Binding-site contacts:
Ligand atom C3 contacts residue ARG1219 of chain 1.A at 4.1 Å.
Ligand atom C14 contacts residue TRP1223 of chain 1.A at 3.8 Å (hydrophobic).
Ligand atom CB contacts residue TRP1223 of chain 1.A at 3.4 Å (hydrophobic).
Ligand atom C10 contacts residue PHE1103 of chain 1.A at 3.8 Å (hydrophobic).
Ligand atom C13 contacts residue TRP1223 of chain 1.A at 4.0 Å (hydrophobic).
Ligand atom O3 contacts residue LYS1149 of chain 1.A at 4.0 Å.
Ligand atom OT2 contacts residue LYS1227 of chain 1.A at 4.3 Å.
Ligand atom P contacts residue LYS1149 of chain 1.A at 4.4 Å.
Ligand atom C5 contacts residue GLY1096 of chain 1.A at 4.0 Å.
Ligand atom C6 contacts residue ARG1219 of chain 1.A at 4.3 Å.
Ligand atom O4 contacts residue ASN1100 of chain 1.A at 4.0 Å.
Ligand atom P contacts residue ARG1219 of chain 1.A at 4.4 Å.
Ligand atom C8 contacts residue ARG1219 of chain 1.A at 3.5 Å.
Ligand atom O51 contacts residue ASN1100 of chain 1.A at 3.6 Å.
Ligand atom O3 contacts residue TRP1223 of chain 1.A at 3.3 Å.
Ligand atom O4 contacts residue GLY1096 of chain 1.A at 3.7 Å.
Ligand atom C7 contacts residue ASN1100 of chain 1.A at 4.3 Å.
Ligand atom O12 contacts residue ARG1219 of chain 1.A at 3.5 Å (salt-bridge).
Ligand atom O52 contacts residue GLY1096 of chain 1.A at 4.1 Å.
Ligand atom C7 contacts residue ILE1099 of chain 1.A at 3.8 Å (hydrophobic).
Ligand atom C1 contacts residue TRP1223 of chain 1.A at 4.0 Å (hydrophobic).
Ligand atom C3 contacts residue GLY1096 of chain 1.A at 4.3 Å.
Ligand atom O2 contacts residue TRP1223 of chain 1.A at 3.5 Å (h-bond).
Ligand atom C7 contacts residue PHE1103 of chain 1.A at 4.1 Å (hydrophobic).
Ligand atom C4 contacts residue GLY1096 of chain 1.A at 3.3 Å.
Ligand atom C6 contacts residue ILE1099 of chain 1.A at 3.8 Å (hydrophobic).
Ligand atom CA contacts residue TRP1223 of chain 1.A at 4.4 Å (hydrophobic).
Ligand atom O4 contacts residue LYS1149 of chain 1.A at 4.1 Å.
Ligand atom C9 contacts residue PHE1103 of chain 1.A at 4.1 Å (hydrophobic).
Ligand atom P contacts residue TRP1223 of chain 1.A at 4.2 Å.
Ligand atom C5 contacts residue ARG1219 of chain 1.A at 3.7 Å.
Ligand atom O51 contacts residue GLY1096 of chain 1.A at 3.6 Å.
Ligand atom C7 contacts residue ARG1219 of chain 1.A at 3.8 Å.
Ligand atom O51 contacts residue ARG1219 of chain 1.A at 2.7 Å (salt-bridge).
Ligand atom C1 contacts residue ARG1219 of chain 1.A at 4.2 Å.
Ligand atom O12 contacts residue TRP1223 of chain 1.A at 3.2 Å.
Ligand atom O3 contacts residue ARG1219 of chain 1.A at 3.7 Å.
Ligand atom C2 contacts residue GLY1096 of chain 1.A at 4.4 Å.
Ligand atom O1 contacts residue TRP1223 of chain 1.A at 4.3 Å.
Ligand atom C8 contacts residue PHE1103 of chain 1.A at 4.0 Å (hydrophobic).

Sequence of chain 1.A:
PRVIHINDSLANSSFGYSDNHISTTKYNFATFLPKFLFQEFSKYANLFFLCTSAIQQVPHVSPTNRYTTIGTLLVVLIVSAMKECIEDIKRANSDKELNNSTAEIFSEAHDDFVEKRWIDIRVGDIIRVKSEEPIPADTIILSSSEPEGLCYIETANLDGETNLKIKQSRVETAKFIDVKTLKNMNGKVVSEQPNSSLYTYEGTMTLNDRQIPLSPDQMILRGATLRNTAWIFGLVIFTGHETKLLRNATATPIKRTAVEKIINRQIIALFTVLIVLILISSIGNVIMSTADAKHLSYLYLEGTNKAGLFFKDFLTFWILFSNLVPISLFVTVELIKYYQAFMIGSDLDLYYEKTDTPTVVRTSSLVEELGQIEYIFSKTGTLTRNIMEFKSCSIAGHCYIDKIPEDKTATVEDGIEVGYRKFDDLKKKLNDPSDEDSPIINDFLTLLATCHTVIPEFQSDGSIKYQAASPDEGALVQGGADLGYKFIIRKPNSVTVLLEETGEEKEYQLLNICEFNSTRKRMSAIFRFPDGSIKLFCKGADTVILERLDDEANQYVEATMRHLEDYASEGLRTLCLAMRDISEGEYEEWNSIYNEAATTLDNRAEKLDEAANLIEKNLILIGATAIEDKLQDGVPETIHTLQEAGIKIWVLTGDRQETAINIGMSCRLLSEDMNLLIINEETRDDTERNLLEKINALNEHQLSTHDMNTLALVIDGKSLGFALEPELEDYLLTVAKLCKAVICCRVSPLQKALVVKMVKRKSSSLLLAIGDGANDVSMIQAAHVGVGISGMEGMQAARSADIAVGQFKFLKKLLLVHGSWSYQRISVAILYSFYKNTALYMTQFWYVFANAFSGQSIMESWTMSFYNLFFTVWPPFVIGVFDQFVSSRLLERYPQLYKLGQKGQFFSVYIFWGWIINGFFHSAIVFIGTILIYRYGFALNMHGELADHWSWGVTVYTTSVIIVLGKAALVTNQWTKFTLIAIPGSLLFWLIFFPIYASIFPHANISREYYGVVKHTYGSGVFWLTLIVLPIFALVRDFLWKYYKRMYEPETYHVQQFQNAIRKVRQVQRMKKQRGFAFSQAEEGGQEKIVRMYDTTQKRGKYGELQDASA

This protein binds this small molecule.
Small molecule (SMILES): CCCCCC(=O)OCC(CO[P](=O)(O)OC[C@H](N)C(=O)O)OC(=O)CCCCC